Sequence of chain 1.A:
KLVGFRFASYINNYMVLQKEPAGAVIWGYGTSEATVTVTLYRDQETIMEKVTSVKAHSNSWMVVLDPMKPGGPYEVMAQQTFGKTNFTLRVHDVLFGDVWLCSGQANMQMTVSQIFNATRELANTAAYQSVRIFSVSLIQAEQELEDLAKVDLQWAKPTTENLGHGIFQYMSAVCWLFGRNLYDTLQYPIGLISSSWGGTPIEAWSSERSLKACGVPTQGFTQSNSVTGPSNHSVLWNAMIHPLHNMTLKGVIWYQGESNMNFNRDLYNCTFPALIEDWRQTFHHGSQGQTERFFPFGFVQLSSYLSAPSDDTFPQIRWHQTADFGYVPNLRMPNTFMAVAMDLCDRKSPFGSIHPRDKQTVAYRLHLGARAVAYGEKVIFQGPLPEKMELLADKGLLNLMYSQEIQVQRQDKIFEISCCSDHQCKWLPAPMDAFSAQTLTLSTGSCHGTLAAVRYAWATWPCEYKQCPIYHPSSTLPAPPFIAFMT

Binding-site contacts:
Ligand atom O7 contacts residue ASN240 of chain 1.A at 4.0 Å.
Ligand atom N2 contacts residue GLU150 of chain 1.A at 4.3 Å.
Ligand atom O7 contacts residue GLN148 of chain 1.A at 3.8 Å.
Ligand atom C7 contacts residue ASN240 of chain 1.A at 3.8 Å.
Ligand atom C5 contacts residue ASN240 of chain 1.A at 3.5 Å.
Ligand atom O5 contacts residue ASN240 of chain 1.A at 2.3 Å (h-bond).
Ligand atom O7 contacts residue GLU150 of chain 1.A at 3.4 Å (salt-bridge).
Ligand atom C1 contacts residue ASN240 of chain 1.A at 1.5 Å.
Ligand atom C1 contacts residue GLU150 of chain 1.A at 3.9 Å.
Ligand atom C2 contacts residue ASN240 of chain 1.A at 2.5 Å.
Ligand atom C8 contacts residue GLN148 of chain 1.A at 4.0 Å.
Ligand atom C7 contacts residue GLU150 of chain 1.A at 4.2 Å.
Ligand atom C3 contacts residue ASN240 of chain 1.A at 3.8 Å.
Ligand atom C4 contacts residue ASN240 of chain 1.A at 4.2 Å.
Ligand atom C7 contacts residue GLN148 of chain 1.A at 4.0 Å.
Ligand atom C2 contacts residue GLU150 of chain 1.A at 3.6 Å.
Ligand atom O5 contacts residue GLU150 of chain 1.A at 4.3 Å.
Ligand atom N2 contacts residue ASN240 of chain 1.A at 3.1 Å (h-bond).
Ligand atom O3 contacts residue GLU150 of chain 1.A at 4.4 Å.

The protein below binds the small molecule below.
Small molecule (SMILES): CC(=O)N[C@@H]1[C@@H](O)[C@H](O)[C@@H](CO)O[C@H]1O